Binding-site contacts:
Ligand atom F26 contacts residue CYS84 of chain 1.A at 3.8 Å.
Ligand atom C21 contacts residue LEU60 of chain 1.A at 3.5 Å (hydrophobic).
Ligand atom C11 contacts residue ASP80 of chain 1.A at 3.0 Å.
Ligand atom C14 contacts residue TYR403 of chain 1.A at 3.8 Å (hydrophobic).
Ligand atom C09 contacts residue TRP373 of chain 1.A at 3.2 Å (hydrophobic).
Ligand atom C17 contacts residue ASP80 of chain 1.A at 3.0 Å.
Ligand atom C05 contacts residue PHE377 of chain 1.A at 3.9 Å (hydrophobic).
Ligand atom N12 contacts residue TYR403 of chain 1.A at 3.5 Å (h-bond).
Ligand atom C09 contacts residue PHE376 of chain 1.A at 3.6 Å (hydrophobic).
Ligand atom C01 contacts residue CYS84 of chain 1.A at 3.8 Å (hydrophobic).
Ligand atom C05 contacts residue CYS84 of chain 1.A at 3.5 Å (hydrophobic).
Ligand atom C20 contacts residue LEU60 of chain 1.A at 3.6 Å (hydrophobic).
Ligand atom C16 contacts residue ASP80 of chain 1.A at 3.2 Å.
Ligand atom C04 contacts residue SER163 of chain 1.A at 3.5 Å.
Ligand atom F26 contacts residue PHE369 of chain 1.A at 3.2 Å.
Ligand atom N12 contacts residue ASP80 of chain 1.A at 2.3 Å (salt-bridge).
Ligand atom C13 contacts residue TYR403 of chain 1.A at 3.2 Å (hydrophobic).
Ligand atom C18 contacts residue ILE150 of chain 1.A at 3.9 Å (hydrophobic).
Ligand atom C23 contacts residue PHE76 of chain 1.A at 3.7 Å (hydrophobic).
Ligand atom F26 contacts residue ALA88 of chain 1.A at 3.7 Å.
Ligand atom C01 contacts residue PHE377 of chain 1.A at 3.3 Å (hydrophobic).
Ligand atom C06 contacts residue CYS84 of chain 1.A at 3.6 Å (hydrophobic).
Ligand atom C13 contacts residue THR399 of chain 1.A at 3.8 Å.
Ligand atom C02 contacts residue PHE377 of chain 1.A at 3.6 Å (hydrophobic).
Ligand atom C22 contacts residue PHE76 of chain 1.A at 3.3 Å (hydrophobic).
Ligand atom C06 contacts residue PHE377 of chain 1.A at 3.5 Å (hydrophobic).
Ligand atom C04 contacts residue CYS84 of chain 1.A at 3.8 Å (hydrophobic).
Ligand atom C03 contacts residue PHE164 of chain 1.A at 3.9 Å (hydrophobic).
Ligand atom C01 contacts residue TRP373 of chain 1.A at 3.4 Å (hydrophobic).
Ligand atom C13 contacts residue ASP80 of chain 1.A at 3.3 Å.
Ligand atom F26 contacts residue PHE164 of chain 1.A at 3.4 Å.
Ligand atom CL1 contacts residue LEU60 of chain 1.A at 3.4 Å.
Ligand atom C16 contacts residue ILE150 of chain 1.A at 3.7 Å (hydrophobic).
Ligand atom C14 contacts residue ASP80 of chain 1.A at 3.5 Å.
Ligand atom C23 contacts residue ILE150 of chain 1.A at 3.9 Å (hydrophobic).
Ligand atom C11 contacts residue TYR403 of chain 1.A at 3.6 Å (hydrophobic).
Ligand atom C10 contacts residue PHE376 of chain 1.A at 3.4 Å (hydrophobic).
Ligand atom C22 contacts residue VAL77 of chain 1.A at 3.8 Å (hydrophobic).
Ligand atom C02 contacts residue TRP373 of chain 1.A at 3.4 Å (hydrophobic).
Ligand atom O25 contacts residue TYR395 of chain 1.A at 3.2 Å (h-bond).

Sequence of chain 1.A:
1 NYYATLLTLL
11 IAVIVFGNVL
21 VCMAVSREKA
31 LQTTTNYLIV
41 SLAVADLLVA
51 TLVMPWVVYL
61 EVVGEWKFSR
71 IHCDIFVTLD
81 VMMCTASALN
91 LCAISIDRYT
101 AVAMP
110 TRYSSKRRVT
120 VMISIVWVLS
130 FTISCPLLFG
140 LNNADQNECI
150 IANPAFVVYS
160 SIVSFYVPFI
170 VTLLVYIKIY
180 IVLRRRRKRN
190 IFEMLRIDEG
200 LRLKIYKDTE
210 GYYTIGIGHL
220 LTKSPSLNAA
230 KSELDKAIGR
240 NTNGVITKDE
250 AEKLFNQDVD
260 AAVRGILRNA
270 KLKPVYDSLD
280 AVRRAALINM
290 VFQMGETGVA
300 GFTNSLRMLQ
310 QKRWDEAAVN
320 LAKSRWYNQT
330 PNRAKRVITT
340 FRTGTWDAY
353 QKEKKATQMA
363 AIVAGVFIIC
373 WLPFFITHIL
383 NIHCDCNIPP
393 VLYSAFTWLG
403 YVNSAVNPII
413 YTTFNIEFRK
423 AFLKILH

The small molecule below binds the protein below.
Small molecule (SMILES): O=C(CCCN1CCC(O)(c2ccc(Cl)cc2)CC1)c1ccc(F)cc1